Sequence of chain 5.A:
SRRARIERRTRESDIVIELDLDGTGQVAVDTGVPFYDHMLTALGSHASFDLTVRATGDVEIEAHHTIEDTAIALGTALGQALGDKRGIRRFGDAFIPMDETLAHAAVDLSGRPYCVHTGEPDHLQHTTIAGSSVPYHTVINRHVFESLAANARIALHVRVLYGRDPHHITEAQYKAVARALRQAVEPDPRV

Sequence of chain 21.A:
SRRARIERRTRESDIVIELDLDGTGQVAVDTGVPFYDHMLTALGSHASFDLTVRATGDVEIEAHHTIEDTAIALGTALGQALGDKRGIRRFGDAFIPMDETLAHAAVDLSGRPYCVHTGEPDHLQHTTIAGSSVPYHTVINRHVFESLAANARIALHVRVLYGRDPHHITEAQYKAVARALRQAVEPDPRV

Binding-site contacts:
Ligand atom C7 contacts residue ARG127 of chain 2.A at 3.7 Å.
Ligand atom C1 contacts residue GLU83 of chain 21.A at 4.1 Å.
Ligand atom N10 contacts residue MN1 of chain 5.C at 3.1 Å.
Ligand atom N2 contacts residue MN1 of chain 21.B at 2.3 Å.
Ligand atom N11 contacts residue MN1 of chain 5.C at 2.2 Å.
Ligand atom C1 contacts residue MET113 of chain 5.A at 3.5 Å (hydrophobic).
Ligand atom O9 contacts residue MET113 of chain 5.A at 4.3 Å.
Ligand atom N11 contacts residue GLU186 of chain 5.A at 3.1 Å (salt-bridge).
Ligand atom C1 contacts residue GLU186 of chain 5.A at 4.0 Å.
Ligand atom C1 contacts residue HIS183 of chain 5.A at 3.7 Å.
Ligand atom C3 contacts residue MN1 of chain 21.B at 3.4 Å.
Ligand atom C4 contacts residue GLU83 of chain 21.A at 3.4 Å.
Ligand atom N2 contacts residue HIS79 of chain 21.A at 3.1 Å (h-bond).
Ligand atom O9 contacts residue ARG127 of chain 2.A at 3.0 Å (salt-bridge).
Ligand atom C1 contacts residue MN1 of chain 5.C at 3.3 Å.
Ligand atom N11 contacts residue MET113 of chain 5.A at 3.5 Å.
Ligand atom N2 contacts residue GLU83 of chain 21.A at 3.1 Å (salt-bridge).
Ligand atom C5 contacts residue ARG127 of chain 2.A at 3.5 Å.
Ligand atom N2 contacts residue MET113 of chain 5.A at 3.5 Å.
Ligand atom N6 contacts residue GLU27 of chain 21.A at 4.3 Å.
Ligand atom N10 contacts residue GLU186 of chain 5.A at 3.9 Å.
Ligand atom N11 contacts residue HIS182 of chain 5.A at 3.1 Å (h-bond).
Ligand atom C3 contacts residue MN1 of chain 5.C at 4.3 Å.
Ligand atom C3 contacts residue GLU83 of chain 21.A at 3.5 Å.
Ligand atom C4 contacts residue MET113 of chain 5.A at 4.3 Å (hydrophobic).
Ligand atom C1 contacts residue HIS182 of chain 5.A at 3.5 Å.
Ligand atom C3 contacts residue HIS80 of chain 21.A at 4.2 Å.
Ligand atom N11 contacts residue HIS80 of chain 21.A at 3.0 Å (h-bond).
Ligand atom N2 contacts residue HIS80 of chain 21.A at 4.3 Å.
Ligand atom C3 contacts residue MET113 of chain 5.A at 3.5 Å (hydrophobic).
Ligand atom C1 contacts residue MN1 of chain 21.B at 3.2 Å.
Ligand atom N10 contacts residue MET113 of chain 5.A at 3.5 Å.
Ligand atom C1 contacts residue HIS79 of chain 21.A at 3.1 Å.
Ligand atom N6 contacts residue ASP84 of chain 21.A at 4.1 Å.
Ligand atom C4 contacts residue MN1 of chain 21.B at 3.9 Å.
Ligand atom N2 contacts residue HIS183 of chain 5.A at 3.5 Å (h-bond).
Ligand atom N6 contacts residue HIS80 of chain 21.A at 4.0 Å.
Ligand atom N10 contacts residue HIS80 of chain 21.A at 3.4 Å (h-bond).
Ligand atom C1 contacts residue HIS80 of chain 21.A at 3.7 Å.
Ligand atom C4 contacts residue ARG127 of chain 2.A at 3.3 Å.

Sequence of chain 2.A:
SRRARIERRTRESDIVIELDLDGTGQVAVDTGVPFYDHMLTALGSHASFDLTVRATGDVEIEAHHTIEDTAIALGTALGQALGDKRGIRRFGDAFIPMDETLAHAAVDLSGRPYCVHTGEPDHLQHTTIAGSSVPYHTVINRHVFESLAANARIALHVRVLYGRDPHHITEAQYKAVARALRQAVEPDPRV

The protein below binds the small molecule below.
Small molecule (SMILES): N[C@@H](Cc1nnc[nH]1)C(=O)O